Binding-site contacts:
Ligand atom O5 contacts residue ASN59 of chain 2.A at 2.4 Å (h-bond).
Ligand atom C3 contacts residue ASN59 of chain 2.A at 3.8 Å.
Ligand atom C6 contacts residue THR62 of chain 2.A at 3.9 Å.
Ligand atom O5 contacts residue SER61 of chain 2.A at 3.6 Å.
Ligand atom C8 contacts residue ASN59 of chain 2.A at 4.3 Å.
Ligand atom C1 contacts residue SER61 of chain 2.A at 3.3 Å.
Ligand atom C1 contacts residue ASN59 of chain 2.A at 1.5 Å.
Ligand atom N2 contacts residue ASN59 of chain 2.A at 2.9 Å (h-bond).
Ligand atom C7 contacts residue ASN59 of chain 2.A at 3.1 Å.
Ligand atom C2 contacts residue ASN59 of chain 2.A at 2.5 Å.
Ligand atom C5 contacts residue ASN59 of chain 2.A at 3.7 Å.
Ligand atom O7 contacts residue ASN59 of chain 2.A at 3.0 Å (h-bond).
Ligand atom C5 contacts residue SER61 of chain 2.A at 3.8 Å.
Ligand atom C2 contacts residue SER61 of chain 2.A at 4.4 Å.
Ligand atom C4 contacts residue ASN59 of chain 2.A at 4.2 Å.
Ligand atom C5 contacts residue THR62 of chain 2.A at 4.1 Å.

Sequence of chain 2.A:
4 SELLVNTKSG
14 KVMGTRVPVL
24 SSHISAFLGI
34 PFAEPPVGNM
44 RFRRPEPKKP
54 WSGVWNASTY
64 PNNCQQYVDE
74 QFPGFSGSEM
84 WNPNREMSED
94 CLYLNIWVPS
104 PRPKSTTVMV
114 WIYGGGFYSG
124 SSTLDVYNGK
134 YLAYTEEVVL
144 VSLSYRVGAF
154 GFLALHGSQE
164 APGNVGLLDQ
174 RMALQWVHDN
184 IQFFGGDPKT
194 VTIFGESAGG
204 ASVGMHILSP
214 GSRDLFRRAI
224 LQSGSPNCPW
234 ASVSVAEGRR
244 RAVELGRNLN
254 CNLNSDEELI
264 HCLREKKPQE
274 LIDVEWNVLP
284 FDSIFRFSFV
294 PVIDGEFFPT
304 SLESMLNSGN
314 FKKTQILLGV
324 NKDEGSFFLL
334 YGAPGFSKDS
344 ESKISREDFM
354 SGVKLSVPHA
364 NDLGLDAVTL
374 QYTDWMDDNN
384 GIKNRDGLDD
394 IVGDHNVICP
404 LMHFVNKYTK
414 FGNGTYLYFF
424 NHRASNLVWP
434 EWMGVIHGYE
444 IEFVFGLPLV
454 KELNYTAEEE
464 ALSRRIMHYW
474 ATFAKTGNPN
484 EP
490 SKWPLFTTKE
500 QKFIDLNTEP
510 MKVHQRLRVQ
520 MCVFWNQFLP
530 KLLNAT

This protein binds this small molecule.
Small molecule (SMILES): CC(=O)N[C@@H]1[C@@H](O)[C@H](O)[C@@H](CO)O[C@H]1O